A small-molecule ligand and the protein it binds are described below.
Small molecule (SMILES): CC(=O)N[C@@H]1[C@@H](O)[C@H](O)[C@@H](CO)O[C@H]1O

Binding-site contacts:
Ligand atom C5 contacts residue ASN154 of chain 1.D at 3.7 Å.
Ligand atom O5 contacts residue ASN154 of chain 1.D at 2.4 Å (h-bond).
Ligand atom C5 contacts residue LYS3 of chain 1.D at 3.8 Å.
Ligand atom C3 contacts residue ASN154 of chain 1.D at 3.8 Å.
Ligand atom C1 contacts residue LYS3 of chain 1.D at 4.2 Å.
Ligand atom N2 contacts residue ASN154 of chain 1.D at 2.9 Å (h-bond).
Ligand atom O7 contacts residue ASN154 of chain 1.D at 3.9 Å.
Ligand atom C2 contacts residue ASN154 of chain 1.D at 2.5 Å.
Ligand atom C6 contacts residue LYS3 of chain 1.D at 3.9 Å.
Ligand atom O5 contacts residue LYS3 of chain 1.D at 3.7 Å.
Ligand atom C1 contacts residue ASN154 of chain 1.D at 1.4 Å.
Ligand atom C4 contacts residue ASN154 of chain 1.D at 4.3 Å.
Ligand atom C7 contacts residue ASN154 of chain 1.D at 3.6 Å.

Sequence of chain 1.D:
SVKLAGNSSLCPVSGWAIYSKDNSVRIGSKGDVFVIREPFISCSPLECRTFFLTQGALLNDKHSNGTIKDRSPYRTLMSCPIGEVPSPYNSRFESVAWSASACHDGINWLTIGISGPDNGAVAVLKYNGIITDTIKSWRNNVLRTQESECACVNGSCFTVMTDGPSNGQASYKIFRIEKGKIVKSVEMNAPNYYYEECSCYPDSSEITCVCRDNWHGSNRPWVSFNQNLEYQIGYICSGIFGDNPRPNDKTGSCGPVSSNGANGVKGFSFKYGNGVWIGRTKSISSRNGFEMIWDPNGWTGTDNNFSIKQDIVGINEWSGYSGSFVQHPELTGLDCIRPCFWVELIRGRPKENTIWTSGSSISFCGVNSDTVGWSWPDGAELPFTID